This protein binds this small molecule.
Small molecule (SMILES): CC[C@H](C)[C@H](NC(=O)[C@H](CCCNC(N)=[NH2+])NC(=O)[C@H](CCC(=O)O)NC(=O)[C@H](CCC(=O)O)NC(=O)[C@H](C)NC(=O)[C@H](CCC(=O)O)NC(=O)CN)C(=O)N[C@H](C(=O)N[C@@H](CO)C(=O)N[C@@H](CC(C)C)C(=O)N[C@@H](CC(=O)O)C(=O)O)[C@@H](C)CC

Binding-site contacts:
Ligand atom NE contacts residue ILE20 of chain 1.C at 3.9 Å.
Ligand atom CB contacts residue LYS25 of chain 1.C at 3.2 Å.
Ligand atom OD1 contacts residue THR28 of chain 1.C at 3.3 Å (h-bond).
Ligand atom OG contacts residue LYS23 of chain 1.C at 3.8 Å.
Ligand atom OD2 contacts residue THR28 of chain 1.C at 2.7 Å (h-bond).
Ligand atom CZ contacts residue GLU19 of chain 1.C at 3.6 Å.
Ligand atom CB contacts residue PHE22 of chain 1.C at 3.8 Å (hydrophobic).
Ligand atom N contacts residue LYS23 of chain 1.C at 3.0 Å (salt-bridge).
Ligand atom C contacts residue LYS23 of chain 1.C at 3.9 Å.
Ligand atom CG1 contacts residue ARG40 of chain 1.C at 3.8 Å.
Ligand atom O contacts residue PHE22 of chain 1.C at 3.2 Å.
Ligand atom C contacts residue HIS21 of chain 1.C at 3.5 Å.
Ligand atom CD1 contacts residue ARG40 of chain 1.C at 2.9 Å.
Ligand atom OD2 contacts residue VAL24 of chain 1.C at 3.9 Å.
Ligand atom NH2 contacts residue GLU19 of chain 1.C at 3.1 Å (salt-bridge).
Ligand atom CD1 contacts residue PHE22 of chain 1.C at 3.6 Å (hydrophobic).
Ligand atom OD1 contacts residue LYS32 of chain 1.C at 3.0 Å (salt-bridge).
Ligand atom CB contacts residue LYS23 of chain 1.C at 3.8 Å.
Ligand atom O contacts residue LYS32 of chain 1.C at 3.0 Å (salt-bridge).
Ligand atom O contacts residue LYS23 of chain 1.C at 2.7 Å (salt-bridge).
Ligand atom OD1 contacts residue LYS25 of chain 1.C at 3.9 Å.
Ligand atom CG2 contacts residue LYS23 of chain 1.C at 3.8 Å.
Ligand atom CD1 contacts residue PHE22 of chain 1.C at 3.9 Å (hydrophobic).
Ligand atom O contacts residue HIS21 of chain 1.C at 2.9 Å (h-bond).
Ligand atom NE contacts residue GLU19 of chain 1.C at 3.5 Å (salt-bridge).
Ligand atom CD1 contacts residue ILE20 of chain 1.C at 3.5 Å (hydrophobic).
Ligand atom CA contacts residue HIS21 of chain 1.C at 3.3 Å.
Ligand atom CD1 contacts residue VAL24 of chain 1.C at 3.6 Å (hydrophobic).
Ligand atom N contacts residue HIS21 of chain 1.C at 2.8 Å (h-bond).
Ligand atom CZ contacts residue ILE20 of chain 1.C at 3.6 Å (hydrophobic).
Ligand atom CA contacts residue LYS23 of chain 1.C at 3.8 Å.
Ligand atom NH2 contacts residue ILE20 of chain 1.C at 3.7 Å.
Ligand atom CD1 contacts residue LEU33 of chain 1.C at 3.5 Å (hydrophobic).
Ligand atom OD2 contacts residue LYS25 of chain 1.C at 3.2 Å (salt-bridge).
Ligand atom CG contacts residue LYS25 of chain 1.C at 3.4 Å.
Ligand atom CG contacts residue THR28 of chain 1.C at 3.2 Å.
Ligand atom NH1 contacts residue ILE20 of chain 1.C at 3.8 Å.
Ligand atom C contacts residue LYS32 of chain 1.C at 3.7 Å.
Ligand atom CB contacts residue HIS21 of chain 1.C at 3.9 Å.
Ligand atom O contacts residue ILE20 of chain 1.C at 3.9 Å.

Sequence of chain 1.C:
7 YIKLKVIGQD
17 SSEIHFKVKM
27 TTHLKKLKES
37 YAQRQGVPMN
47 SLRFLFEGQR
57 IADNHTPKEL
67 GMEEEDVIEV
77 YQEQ